Binding-site contacts:
Ligand atom C19 contacts residue GLY98 of chain 1.D at 3.0 Å.
Ligand atom O18 contacts residue TRP397 of chain 1.D at 3.9 Å.
Ligand atom CL33 contacts residue VAL179 of chain 1.D at 4.0 Å.
Ligand atom O32 contacts residue ASP177 of chain 1.D at 4.0 Å.
Ligand atom C17 contacts residue ASN100 of chain 1.D at 3.7 Å.
Ligand atom O41 contacts residue THR178 of chain 1.D at 3.9 Å.
Ligand atom C38 contacts residue TRP397 of chain 1.D at 3.4 Å (hydrophobic).
Ligand atom C27 contacts residue VAL179 of chain 1.D at 3.7 Å (hydrophobic).
Ligand atom C24 contacts residue ASN99 of chain 1.D at 4.0 Å.
Ligand atom O18 contacts residue GLY98 of chain 1.D at 3.2 Å (h-bond).
Ligand atom C17 contacts residue LYS103 of chain 1.D at 3.9 Å.
Ligand atom O21 contacts residue LYS103 of chain 1.D at 3.0 Å (salt-bridge).
Ligand atom O21 contacts residue TRP397 of chain 1.D at 3.5 Å.
Ligand atom O29 contacts residue VAL180 of chain 1.D at 3.2 Å.
Ligand atom C17 contacts residue GLY98 of chain 1.D at 3.8 Å.
Ligand atom O32 contacts residue THR178 of chain 1.D at 3.4 Å.
Ligand atom C28 contacts residue VAL179 of chain 1.D at 3.9 Å (hydrophobic).
Ligand atom N16 contacts residue TRP397 of chain 1.D at 3.4 Å.
Ligand atom O29 contacts residue PHE394 of chain 1.D at 3.7 Å.
Ligand atom C24 contacts residue VAL180 of chain 1.D at 4.2 Å (hydrophobic).
Ligand atom O34 contacts residue PHE394 of chain 1.D at 4.0 Å.
Ligand atom O21 contacts residue ASN100 of chain 1.D at 3.0 Å (h-bond).
Ligand atom C22 contacts residue TRP397 of chain 1.D at 3.8 Å (hydrophobic).
Ligand atom C38 contacts residue PHE394 of chain 1.D at 3.7 Å (hydrophobic).
Ligand atom C14 contacts residue GLY98 of chain 1.D at 4.0 Å.
Ligand atom N16 contacts residue LYS103 of chain 1.D at 4.2 Å.
Ligand atom C23 contacts residue VAL180 of chain 1.D at 3.6 Å (hydrophobic).
Ligand atom C24 contacts residue ASN100 of chain 1.D at 4.2 Å.
Ligand atom O18 contacts residue ASN100 of chain 1.D at 3.6 Å.
Ligand atom O32 contacts residue VAL179 of chain 1.D at 3.0 Å (h-bond).
Ligand atom C14 contacts residue TRP397 of chain 1.D at 3.9 Å (hydrophobic).
Ligand atom C27 contacts residue PHE394 of chain 1.D at 4.1 Å (hydrophobic).
Ligand atom C25 contacts residue PHE394 of chain 1.D at 4.1 Å (hydrophobic).
Ligand atom C17 contacts residue TRP397 of chain 1.D at 3.4 Å (hydrophobic).
Ligand atom C37 contacts residue GLY98 of chain 1.D at 4.0 Å.
Ligand atom C20 contacts residue GLY98 of chain 1.D at 3.5 Å.
Ligand atom C24 contacts residue TRP397 of chain 1.D at 3.5 Å (hydrophobic).
Ligand atom O41 contacts residue ASN99 of chain 1.D at 3.9 Å.
Ligand atom C13 contacts residue TRP397 of chain 1.D at 4.1 Å (hydrophobic).
Ligand atom N16 contacts residue GLY98 of chain 1.D at 4.1 Å.

This protein binds this small molecule.
Small molecule (SMILES): C#CCCCCC(=O)O[C@H]1CC(=O)N(C)c2cc(cc(OC)c2Cl)C/C(C)=C/C=C/[C@@H](OC)C2=NC(=O)O[C@@H](C2)[C@@H](C)[C@@H]2O[C@@]12C

Sequence of chain 1.D:
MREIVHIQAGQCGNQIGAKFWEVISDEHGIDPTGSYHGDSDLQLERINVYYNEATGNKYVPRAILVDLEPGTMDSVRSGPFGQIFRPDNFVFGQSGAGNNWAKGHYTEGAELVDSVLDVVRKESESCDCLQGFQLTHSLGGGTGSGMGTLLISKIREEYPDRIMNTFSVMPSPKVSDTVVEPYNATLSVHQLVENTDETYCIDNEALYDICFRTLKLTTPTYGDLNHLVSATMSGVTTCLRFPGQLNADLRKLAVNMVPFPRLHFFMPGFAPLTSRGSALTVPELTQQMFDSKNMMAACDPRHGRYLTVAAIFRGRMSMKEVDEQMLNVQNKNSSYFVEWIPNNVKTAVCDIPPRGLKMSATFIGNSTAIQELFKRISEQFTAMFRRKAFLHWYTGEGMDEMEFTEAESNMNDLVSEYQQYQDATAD